Binding-site contacts:
Ligand atom N5 contacts residue THR251 of chain 2.A at 2.9 Å (h-bond).
Ligand atom C21 contacts residue TYR33 of chain 2.A at 3.6 Å (hydrophobic).
Ligand atom C3 contacts residue GLY249 of chain 2.A at 3.1 Å.
Ligand atom O3 contacts residue ALA354 of chain 2.A at 3.3 Å.
Ligand atom N2 contacts residue ASP247 of chain 2.A at 2.8 Å (salt-bridge).
Ligand atom O3 contacts residue THR251 of chain 2.A at 3.5 Å (h-bond).
Ligand atom C18 contacts residue GLY32 of chain 2.A at 3.6 Å.
Ligand atom N5 contacts residue GLY32 of chain 2.A at 3.2 Å (h-bond).
Ligand atom C1 contacts residue ASP51 of chain 2.A at 3.6 Å.
Ligand atom N2 contacts residue ASP51 of chain 2.A at 2.8 Å (salt-bridge).
Ligand atom C10 contacts residue GLY249 of chain 2.A at 3.5 Å.
Ligand atom N5 contacts residue GLY30 of chain 2.A at 3.6 Å.
Ligand atom C19 contacts residue THR251 of chain 2.A at 3.5 Å.
Ligand atom C10 contacts residue ASP51 of chain 2.A at 3.5 Å.
Ligand atom N2 contacts residue GLY249 of chain 2.A at 3.5 Å (h-bond).
Ligand atom F1 contacts residue PHE127 of chain 2.A at 3.4 Å.
Ligand atom N1 contacts residue ASP51 of chain 2.A at 2.7 Å (salt-bridge).
Ligand atom N4 contacts residue GLY249 of chain 2.A at 3.2 Å.
Ligand atom N3 contacts residue GLY249 of chain 2.A at 2.9 Å (h-bond).
Ligand atom C22 contacts residue GLY32 of chain 2.A at 3.2 Å.
Ligand atom C20 contacts residue ALA354 of chain 2.A at 3.6 Å (hydrophobic).
Ligand atom C11 contacts residue TYR90 of chain 2.A at 3.4 Å (hydrophobic).
Ligand atom C17 contacts residue SER248 of chain 2.A at 3.3 Å.
Ligand atom C11 contacts residue ASP51 of chain 2.A at 3.3 Å.
Ligand atom F2 contacts residue LYS126 of chain 1.A at 3.4 Å.
Ligand atom C22 contacts residue TYR33 of chain 2.A at 3.6 Å (hydrophobic).
Ligand atom C20 contacts residue THR251 of chain 2.A at 3.5 Å.
Ligand atom C21 contacts residue GLY30 of chain 2.A at 3.6 Å.
Ligand atom F1 contacts residue TYR90 of chain 2.A at 3.2 Å.
Ligand atom C17 contacts residue GLY249 of chain 2.A at 3.6 Å.
Ligand atom C18 contacts residue THR251 of chain 2.A at 3.2 Å.
Ligand atom C21 contacts residue GLY32 of chain 2.A at 3.6 Å.
Ligand atom C19 contacts residue GLY32 of chain 2.A at 3.2 Å.
Ligand atom C22 contacts residue LYS28 of chain 2.A at 3.4 Å.
Ligand atom C4 contacts residue GLY249 of chain 2.A at 3.4 Å.
Ligand atom C22 contacts residue GLY30 of chain 2.A at 3.5 Å.
Ligand atom C19 contacts residue GLY30 of chain 2.A at 3.4 Å.
Ligand atom C13 contacts residue GLY53 of chain 2.A at 3.7 Å.
Ligand atom C19 contacts residue GLN31 of chain 2.A at 3.6 Å.
Ligand atom F2 contacts residue PHE127 of chain 2.A at 3.2 Å.

Sequence of chain 2.A:
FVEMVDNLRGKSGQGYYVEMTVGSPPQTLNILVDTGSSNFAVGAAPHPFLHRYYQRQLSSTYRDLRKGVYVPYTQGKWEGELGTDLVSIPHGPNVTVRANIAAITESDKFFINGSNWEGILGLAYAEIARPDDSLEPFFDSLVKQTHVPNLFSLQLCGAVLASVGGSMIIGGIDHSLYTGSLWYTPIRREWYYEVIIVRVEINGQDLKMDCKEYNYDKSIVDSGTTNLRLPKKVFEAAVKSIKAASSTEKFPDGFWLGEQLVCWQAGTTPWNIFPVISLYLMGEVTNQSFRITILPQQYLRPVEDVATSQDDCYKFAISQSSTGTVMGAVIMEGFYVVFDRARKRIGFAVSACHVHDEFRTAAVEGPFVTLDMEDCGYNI

Sequence of chain 1.A:
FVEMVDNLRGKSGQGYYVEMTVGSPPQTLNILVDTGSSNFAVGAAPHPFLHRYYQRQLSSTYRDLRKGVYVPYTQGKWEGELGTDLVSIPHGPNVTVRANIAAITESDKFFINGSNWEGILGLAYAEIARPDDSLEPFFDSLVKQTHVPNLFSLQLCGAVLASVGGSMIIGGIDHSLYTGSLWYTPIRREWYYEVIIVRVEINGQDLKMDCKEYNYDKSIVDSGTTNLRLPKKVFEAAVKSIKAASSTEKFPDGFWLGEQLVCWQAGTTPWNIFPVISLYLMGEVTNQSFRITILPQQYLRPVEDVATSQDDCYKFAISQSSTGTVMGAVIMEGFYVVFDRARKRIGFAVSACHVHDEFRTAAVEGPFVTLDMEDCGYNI

The small molecule below binds the protein below.
Small molecule (SMILES): C#CCOc1cnc(C(=O)Nc2cc(F)c(F)c([C@@]3(C)N=C(N)S[C@@]4(COC)C[C@H]43)c2)cn1